Sequence of chain 1.A:
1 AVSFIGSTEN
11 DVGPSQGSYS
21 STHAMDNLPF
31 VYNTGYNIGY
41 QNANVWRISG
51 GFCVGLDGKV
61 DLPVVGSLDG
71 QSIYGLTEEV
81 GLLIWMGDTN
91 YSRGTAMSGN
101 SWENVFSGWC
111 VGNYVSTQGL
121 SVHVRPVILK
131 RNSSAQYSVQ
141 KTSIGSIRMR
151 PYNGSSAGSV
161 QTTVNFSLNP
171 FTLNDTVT

Binding-site contacts:
Ligand atom O1 contacts residue SER116 of chain 1.A at 3.9 Å.
Ligand atom C6 contacts residue GLN118 of chain 1.A at 4.0 Å.
Ligand atom O4 contacts residue GLN118 of chain 1.A at 3.2 Å (h-bond).
Ligand atom O4 contacts residue GLY119 of chain 1.A at 2.8 Å (h-bond).
Ligand atom C3 contacts residue THR89 of chain 1.A at 3.6 Å.
Ligand atom C6 contacts residue ASP88 of chain 1.A at 3.4 Å.
Ligand atom C1 contacts residue SER116 of chain 1.A at 4.1 Å.
Ligand atom C8 contacts residue THR117 of chain 1.A at 3.3 Å.
Ligand atom C5 contacts residue TRP109 of chain 1.A at 3.7 Å (hydrophobic).
Ligand atom C3 contacts residue GLN118 of chain 1.A at 4.1 Å.
Ligand atom N2 contacts residue THR117 of chain 1.A at 2.9 Å (h-bond).
Ligand atom C6 contacts residue TRP109 of chain 1.A at 3.5 Å (hydrophobic).
Ligand atom O7 contacts residue ALA43 of chain 1.A at 4.0 Å.
Ligand atom C8 contacts residue ASN44 of chain 1.A at 3.3 Å.
Ligand atom O5 contacts residue THR117 of chain 1.A at 4.0 Å.
Ligand atom C3 contacts residue GLY119 of chain 1.A at 3.6 Å.
Ligand atom O3 contacts residue THR89 of chain 1.A at 2.6 Å (h-bond).
Ligand atom O6 contacts residue ARG93 of chain 1.A at 3.5 Å (salt-bridge).
Ligand atom C4 contacts residue THR117 of chain 1.A at 3.8 Å.
Ligand atom O3 contacts residue ALA43 of chain 1.A at 2.7 Å (h-bond).
Ligand atom N2 contacts residue ALA43 of chain 1.A at 3.8 Å.
Ligand atom C7 contacts residue THR117 of chain 1.A at 3.6 Å.
Ligand atom C3 contacts residue THR117 of chain 1.A at 3.3 Å.
Ligand atom O3 contacts residue GLY119 of chain 1.A at 3.4 Å (h-bond).
Ligand atom O5 contacts residue TRP109 of chain 1.A at 4.1 Å.
Ligand atom C6 contacts residue PHE106 of chain 1.A at 4.1 Å (hydrophobic).
Ligand atom C8 contacts residue ALA43 of chain 1.A at 4.2 Å (hydrophobic).
Ligand atom C5 contacts residue GLN118 of chain 1.A at 4.1 Å.
Ligand atom C2 contacts residue THR117 of chain 1.A at 3.6 Å.
Ligand atom C5 contacts residue THR117 of chain 1.A at 3.5 Å.
Ligand atom O4 contacts residue ASP88 of chain 1.A at 2.6 Å (salt-bridge).
Ligand atom O4 contacts residue THR117 of chain 1.A at 4.1 Å.
Ligand atom C4 contacts residue THR89 of chain 1.A at 3.5 Å.
Ligand atom O4 contacts residue THR89 of chain 1.A at 3.3 Å (h-bond).
Ligand atom O6 contacts residue ASP88 of chain 1.A at 2.6 Å (salt-bridge).
Ligand atom C3 contacts residue ALA43 of chain 1.A at 3.5 Å (hydrophobic).
Ligand atom C7 contacts residue ALA43 of chain 1.A at 4.0 Å (hydrophobic).
Ligand atom C1 contacts residue THR117 of chain 1.A at 3.4 Å.
Ligand atom C4 contacts residue GLY119 of chain 1.A at 3.8 Å.
Ligand atom C4 contacts residue ASP88 of chain 1.A at 3.5 Å.

A small-molecule ligand and the protein it binds are described below.
Small molecule (SMILES): CC(=O)N[C@@H]1[C@@H](O)[C@H](O)[C@@H](CO)O[C@H]1O